This protein binds this small molecule.
Small molecule (SMILES): CC(=O)N[C@H]1[C@H](O[C@H]2[C@H](O)[C@@H](NC(C)=O)CO[C@@H]2CO)O[C@H](CO)[C@@H](O)[C@@H]1O

Sequence of chain 1.A:
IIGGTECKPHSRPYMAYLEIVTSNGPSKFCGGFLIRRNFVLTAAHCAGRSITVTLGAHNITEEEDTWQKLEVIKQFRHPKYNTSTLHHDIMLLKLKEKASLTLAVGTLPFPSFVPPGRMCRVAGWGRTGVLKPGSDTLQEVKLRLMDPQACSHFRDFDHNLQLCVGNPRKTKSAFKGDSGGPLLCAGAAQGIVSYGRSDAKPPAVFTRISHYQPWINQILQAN

Binding-site contacts:
Ligand atom O5 contacts residue ASN82 of chain 1.A at 2.2 Å (h-bond).
Ligand atom C7 contacts residue ASN82 of chain 1.A at 3.4 Å.
Ligand atom C8 contacts residue TYR81 of chain 1.A at 4.0 Å (hydrophobic).
Ligand atom O6 contacts residue THR85 of chain 1.A at 4.4 Å.
Ligand atom C5 contacts residue THR85 of chain 1.A at 4.3 Å.
Ligand atom O5 contacts residue THR85 of chain 1.A at 3.7 Å.
Ligand atom C2 contacts residue ASN82 of chain 1.A at 2.5 Å.
Ligand atom O7 contacts residue ASN82 of chain 1.A at 3.6 Å.
Ligand atom C5 contacts residue ASN82 of chain 1.A at 3.5 Å.
Ligand atom C1 contacts residue ASN82 of chain 1.A at 1.4 Å.
Ligand atom C4 contacts residue ASN82 of chain 1.A at 4.1 Å.
Ligand atom C8 contacts residue ASN82 of chain 1.A at 4.4 Å.
Ligand atom N2 contacts residue ASN82 of chain 1.A at 3.0 Å (h-bond).
Ligand atom C6 contacts residue THR85 of chain 1.A at 4.1 Å.
Ligand atom C3 contacts residue ASN82 of chain 1.A at 3.8 Å.